This protein binds this small molecule.
Small molecule (SMILES): CC(=O)N[C@H]1[C@H](O[C@H]2[C@H](O)[C@@H](NC(C)=O)CO[C@@H]2CO[C@@H]2O[C@@H](C)[C@@H](O)[C@@H](O)[C@@H]2O)O[C@H](CO)[C@@H](O[C@H]2O[C@H](CO)[C@@H](O)[C@H](O)[C@@H]2O)[C@@H]1O

Sequence of chain 3.A:
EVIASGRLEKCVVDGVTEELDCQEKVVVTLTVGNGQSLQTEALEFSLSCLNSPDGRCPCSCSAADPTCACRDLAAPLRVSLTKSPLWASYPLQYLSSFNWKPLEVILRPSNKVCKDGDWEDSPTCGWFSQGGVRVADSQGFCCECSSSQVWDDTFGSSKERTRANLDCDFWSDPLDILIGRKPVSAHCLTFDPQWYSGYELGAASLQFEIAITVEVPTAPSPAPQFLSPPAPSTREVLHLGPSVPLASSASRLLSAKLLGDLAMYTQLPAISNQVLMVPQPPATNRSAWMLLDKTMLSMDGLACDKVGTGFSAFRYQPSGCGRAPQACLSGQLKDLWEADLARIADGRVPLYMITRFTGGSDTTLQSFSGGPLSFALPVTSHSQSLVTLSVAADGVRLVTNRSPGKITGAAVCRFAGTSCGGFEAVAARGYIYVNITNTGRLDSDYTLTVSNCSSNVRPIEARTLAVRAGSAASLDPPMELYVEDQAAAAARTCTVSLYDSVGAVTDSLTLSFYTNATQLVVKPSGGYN

Binding-site contacts:
Ligand atom C8 contacts residue TYR556 of chain 3.A at 3.7 Å (hydrophobic).
Ligand atom O5 contacts residue TYR556 of chain 3.A at 3.6 Å.
Ligand atom C5 contacts residue ASN558 of chain 3.A at 3.6 Å.
Ligand atom C4 contacts residue ASN558 of chain 3.A at 4.2 Å.
Ligand atom O6 contacts residue TYR556 of chain 3.A at 4.3 Å.
Ligand atom C5 contacts residue TYR556 of chain 3.A at 3.7 Å (hydrophobic).
Ligand atom O2 contacts residue ALA531 of chain 3.A at 3.7 Å.
Ligand atom C6 contacts residue TYR556 of chain 3.A at 3.9 Å (hydrophobic).
Ligand atom C2 contacts residue ASN558 of chain 3.A at 2.5 Å.
Ligand atom C7 contacts residue ASN558 of chain 3.A at 3.6 Å.
Ligand atom C2 contacts residue TYR556 of chain 3.A at 4.5 Å (hydrophobic).
Ligand atom N2 contacts residue ASN558 of chain 3.A at 3.0 Å (h-bond).
Ligand atom O5 contacts residue ASN558 of chain 3.A at 2.3 Å (h-bond).
Ligand atom O7 contacts residue TYR556 of chain 3.A at 3.8 Å.
Ligand atom O7 contacts residue ASN558 of chain 3.A at 3.8 Å.
Ligand atom C8 contacts residue ARG456 of chain 3.A at 4.3 Å.
Ligand atom C3 contacts residue TYR556 of chain 3.A at 4.4 Å (hydrophobic).
Ligand atom C3 contacts residue ASN558 of chain 3.A at 3.8 Å.
Ligand atom C1 contacts residue TYR556 of chain 3.A at 3.5 Å (hydrophobic).
Ligand atom C1 contacts residue ASN558 of chain 3.A at 1.4 Å.
Ligand atom C7 contacts residue TYR556 of chain 3.A at 4.1 Å (hydrophobic).
Ligand atom O2 contacts residue ALA532 of chain 3.A at 3.3 Å.